Sequence of chain 1.B:
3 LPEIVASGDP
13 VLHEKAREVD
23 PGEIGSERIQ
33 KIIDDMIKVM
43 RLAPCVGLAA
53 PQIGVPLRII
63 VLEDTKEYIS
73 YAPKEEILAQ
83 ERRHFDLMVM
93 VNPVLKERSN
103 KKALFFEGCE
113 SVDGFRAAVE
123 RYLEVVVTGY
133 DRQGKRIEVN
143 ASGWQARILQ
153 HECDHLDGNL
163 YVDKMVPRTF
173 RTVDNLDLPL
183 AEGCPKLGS

Binding-site contacts:
Ligand atom CB contacts residue GLU154 of chain 1.B at 3.4 Å.
Ligand atom CB contacts residue ARG118 of chain 1.B at 3.0 Å.
Ligand atom N contacts residue GLU154 of chain 1.B at 2.5 Å (salt-bridge).
Ligand atom CA contacts residue GLY110 of chain 1.B at 4.0 Å.
Ligand atom CB contacts residue VAL48 of chain 1.B at 3.8 Å (hydrophobic).
Ligand atom CB contacts residue ARG84 of chain 1.B at 4.0 Å.
Ligand atom CA contacts residue HIS153 of chain 1.B at 3.9 Å.
Ligand atom CB contacts residue VAL48 of chain 1.B at 3.7 Å (hydrophobic).
Ligand atom CE contacts residue ARG149 of chain 1.B at 3.9 Å.
Ligand atom O contacts residue VAL48 of chain 1.B at 3.1 Å (h-bond).
Ligand atom OG contacts residue CYS47 of chain 1.B at 4.0 Å.
Ligand atom N contacts residue GLY110 of chain 1.B at 3.1 Å (h-bond).
Ligand atom N contacts residue GLU112 of chain 1.B at 2.6 Å (salt-bridge).
Ligand atom C contacts residue VAL48 of chain 1.B at 3.8 Å (hydrophobic).
Ligand atom SD contacts residue HIS153 of chain 1.B at 4.0 Å.
Ligand atom N contacts residue GLY49 of chain 1.B at 3.0 Å (h-bond).
Ligand atom CA contacts residue GLU112 of chain 1.B at 3.1 Å.
Ligand atom CB contacts residue GLY110 of chain 1.B at 4.2 Å.
Ligand atom N contacts residue GLU112 of chain 1.B at 3.6 Å (salt-bridge).
Ligand atom SD contacts residue ARG149 of chain 1.B at 3.8 Å.
Ligand atom O contacts residue GLY49 of chain 1.B at 4.0 Å.
Ligand atom O contacts residue CYS47 of chain 1.B at 3.1 Å.
Ligand atom C contacts residue CYS47 of chain 1.B at 4.1 Å (hydrophobic).
Ligand atom CG contacts residue GLY110 of chain 1.B at 3.5 Å.
Ligand atom CE contacts residue ILE150 of chain 1.B at 4.0 Å (hydrophobic).
Ligand atom C contacts residue GLY110 of chain 1.B at 3.9 Å.
Ligand atom O contacts residue VAL48 of chain 1.B at 4.1 Å.
Ligand atom OG contacts residue PRO46 of chain 1.B at 3.9 Å.
Ligand atom SD contacts residue ILE150 of chain 1.B at 4.2 Å.
Ligand atom CB contacts residue GLY110 of chain 1.B at 3.6 Å.
Ligand atom O contacts residue ARG118 of chain 1.B at 4.0 Å.
Ligand atom C contacts residue GLU112 of chain 1.B at 2.9 Å.
Ligand atom O contacts residue GLU112 of chain 1.B at 2.9 Å (salt-bridge).
Ligand atom N contacts residue HIS153 of chain 1.B at 3.9 Å.
Ligand atom CA contacts residue GLU154 of chain 1.B at 3.5 Å.
Ligand atom CB contacts residue HIS153 of chain 1.B at 3.7 Å.
Ligand atom CE contacts residue TRP146 of chain 1.B at 3.4 Å (hydrophobic).
Ligand atom SD contacts residue GLU109 of chain 1.B at 4.0 Å.
Ligand atom CA contacts residue GLY110 of chain 1.B at 3.7 Å.
Ligand atom CG contacts residue HIS153 of chain 1.B at 3.8 Å.

The small molecule below binds the protein below.
Small molecule (SMILES): CSCC[C@H](N)C(=O)N[C@@H](C)C(=O)N[C@H](C=O)CO